Binding-site contacts:
Ligand atom C contacts residue SO41 of chain 1.G at 3.7 Å.
Ligand atom C7 contacts residue ASP72 of chain 1.A at 3.9 Å.
Ligand atom C5 contacts residue SO41 of chain 1.E at 3.9 Å.
Ligand atom C5 contacts residue MET74 of chain 1.A at 3.6 Å (hydrophobic).
Ligand atom C12 contacts residue MET74 of chain 1.A at 3.9 Å (hydrophobic).
Ligand atom C11 contacts residue GLU134 of chain 2.A at 3.5 Å.
Ligand atom C3 contacts residue ALA37 of chain 1.A at 3.5 Å (hydrophobic).
Ligand atom C2 contacts residue SER39 of chain 1.A at 4.0 Å.
Ligand atom N contacts residue GLU134 of chain 2.A at 3.8 Å.
Ligand atom C3 contacts residue MET74 of chain 1.A at 3.8 Å (hydrophobic).
Ligand atom C6 contacts residue MET74 of chain 1.A at 3.7 Å (hydrophobic).
Ligand atom C10 contacts residue LEU102 of chain 1.A at 3.5 Å (hydrophobic).
Ligand atom N2 contacts residue LEU73 of chain 1.A at 3.6 Å.
Ligand atom N1 contacts residue ASP72 of chain 1.A at 4.0 Å.
Ligand atom N contacts residue HIS138 of chain 2.A at 3.9 Å.
Ligand atom C12 contacts residue GLU134 of chain 2.A at 4.1 Å.
Ligand atom C5 contacts residue TYR98 of chain 1.A at 3.8 Å (hydrophobic).
Ligand atom N1 contacts residue MET74 of chain 1.A at 2.9 Å (h-bond).
Ligand atom N contacts residue MET74 of chain 1.A at 4.0 Å.
Ligand atom N1 contacts residue LEU73 of chain 1.A at 3.6 Å.
Ligand atom C1 contacts residue MET74 of chain 1.A at 3.8 Å (hydrophobic).
Ligand atom C8 contacts residue LEU73 of chain 1.A at 4.1 Å (hydrophobic).
Ligand atom C10 contacts residue GLU134 of chain 2.A at 4.0 Å.
Ligand atom C9 contacts residue VAL135 of chain 2.A at 3.8 Å (hydrophobic).
Ligand atom C8 contacts residue MET74 of chain 1.A at 3.9 Å (hydrophobic).
Ligand atom C11 contacts residue TYR98 of chain 1.A at 4.1 Å (hydrophobic).
Ligand atom C6 contacts residue TYR98 of chain 1.A at 3.7 Å (hydrophobic).
Ligand atom C2 contacts residue ALA37 of chain 1.A at 3.4 Å (hydrophobic).
Ligand atom C10 contacts residue LEU131 of chain 2.A at 4.1 Å (hydrophobic).
Ligand atom C9 contacts residue LEU102 of chain 1.A at 3.7 Å (hydrophobic).
Ligand atom C2 contacts residue MET74 of chain 1.A at 3.9 Å (hydrophobic).
Ligand atom C11 contacts residue LEU102 of chain 1.A at 4.1 Å (hydrophobic).
Ligand atom C7 contacts residue MET74 of chain 1.A at 3.7 Å (hydrophobic).
Ligand atom C contacts residue GLU134 of chain 2.A at 3.4 Å.
Ligand atom C4 contacts residue MET74 of chain 1.A at 3.7 Å (hydrophobic).
Ligand atom C4 contacts residue ARG88 of chain 1.A at 3.9 Å.
Ligand atom C3 contacts residue SO41 of chain 1.E at 4.1 Å.
Ligand atom C4 contacts residue SO41 of chain 1.E at 3.5 Å.
Ligand atom C7 contacts residue HIS138 of chain 2.A at 3.7 Å.
Ligand atom C contacts residue HIS138 of chain 2.A at 4.1 Å.

Sequence of chain 1.A:
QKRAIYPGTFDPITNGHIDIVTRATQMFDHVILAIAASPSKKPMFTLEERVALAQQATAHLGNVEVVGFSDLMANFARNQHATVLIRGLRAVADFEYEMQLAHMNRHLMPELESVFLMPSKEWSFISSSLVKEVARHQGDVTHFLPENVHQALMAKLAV

Sequence of chain 2.A:
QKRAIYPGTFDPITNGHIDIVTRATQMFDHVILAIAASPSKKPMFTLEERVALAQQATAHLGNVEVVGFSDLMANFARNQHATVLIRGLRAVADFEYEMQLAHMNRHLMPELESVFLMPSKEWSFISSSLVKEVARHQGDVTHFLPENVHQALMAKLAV

This small molecule binds to this protein.
Small molecule (SMILES): c1ccc(Cn2cnc3ncccc32)cc1